Sequence of chain 7.A:
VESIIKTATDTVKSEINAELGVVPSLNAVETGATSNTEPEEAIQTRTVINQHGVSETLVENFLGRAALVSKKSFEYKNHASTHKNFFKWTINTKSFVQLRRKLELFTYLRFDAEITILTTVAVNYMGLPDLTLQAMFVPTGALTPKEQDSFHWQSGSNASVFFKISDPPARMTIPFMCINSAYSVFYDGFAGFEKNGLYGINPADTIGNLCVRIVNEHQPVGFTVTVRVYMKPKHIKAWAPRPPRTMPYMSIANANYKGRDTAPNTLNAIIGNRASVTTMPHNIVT

This small molecule binds to this protein.
Small molecule (SMILES): CC(=O)N[C@@H]1[C@@H](O)[C@H](O[C@@H]2O[C@H](CO[C@]3(C(=O)O)C[C@H](O)[C@@H](NC(C)=O)[C@H]([C@H](O)[C@H](O)CO)O3)[C@H](O)[C@H](O)[C@H]2O)[C@@H](CO)O[C@H]1O

Sequence of chain 7.C:
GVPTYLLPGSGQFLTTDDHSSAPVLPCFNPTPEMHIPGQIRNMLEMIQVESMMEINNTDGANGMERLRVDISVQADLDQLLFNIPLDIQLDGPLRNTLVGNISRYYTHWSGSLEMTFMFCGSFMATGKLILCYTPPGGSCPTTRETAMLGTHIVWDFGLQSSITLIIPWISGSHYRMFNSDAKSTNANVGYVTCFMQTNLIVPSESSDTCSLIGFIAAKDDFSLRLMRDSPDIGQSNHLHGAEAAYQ

Binding-site contacts:
Ligand atom C4 contacts residue ARG104 of chain 7.C at 4.0 Å.
Ligand atom O4 contacts residue ASN275 of chain 7.A at 3.0 Å (h-bond).
Ligand atom O3 contacts residue ASP91 of chain 7.C at 4.0 Å.
Ligand atom C4 contacts residue PRO274 of chain 7.A at 4.0 Å (hydrophobic).
Ligand atom C4 contacts residue ASP91 of chain 7.C at 3.3 Å.
Ligand atom O1B contacts residue ARG104 of chain 7.C at 2.8 Å (salt-bridge).
Ligand atom O7 contacts residue SER180 of chain 7.C at 3.7 Å.
Ligand atom N5 contacts residue PRO231 of chain 7.C at 2.9 Å (h-bond).
Ligand atom O4 contacts residue ASP91 of chain 7.C at 2.8 Å (salt-bridge).
Ligand atom C3 contacts residue PRO274 of chain 7.A at 4.1 Å (hydrophobic).
Ligand atom C5 contacts residue PRO274 of chain 7.A at 3.9 Å (hydrophobic).
Ligand atom O7 contacts residue PRO274 of chain 7.A at 3.4 Å.
Ligand atom O6 contacts residue ASP91 of chain 7.C at 3.3 Å.
Ligand atom C4 contacts residue ASP232 of chain 7.C at 3.5 Å.
Ligand atom C1 contacts residue ARG104 of chain 7.C at 3.7 Å.
Ligand atom C10 contacts residue ASN275 of chain 7.A at 3.2 Å.
Ligand atom O4 contacts residue ARG95 of chain 7.C at 3.6 Å.
Ligand atom O3 contacts residue GLY282 of chain 7.A at 3.4 Å.
Ligand atom N5 contacts residue ASN275 of chain 7.A at 3.5 Å (h-bond).
Ligand atom C3 contacts residue ASP232 of chain 7.C at 4.1 Å.
Ligand atom C4 contacts residue ASN275 of chain 7.A at 3.8 Å.
Ligand atom O4 contacts residue PRO231 of chain 7.C at 3.8 Å.
Ligand atom C3 contacts residue ARG104 of chain 7.C at 3.9 Å.
Ligand atom C5 contacts residue PRO231 of chain 7.C at 3.6 Å (hydrophobic).
Ligand atom C10 contacts residue PRO231 of chain 7.C at 3.9 Å (hydrophobic).
Ligand atom O6 contacts residue PRO274 of chain 7.A at 3.7 Å.
Ligand atom C3 contacts residue ARG95 of chain 7.C at 3.9 Å.
Ligand atom O4 contacts residue ASP232 of chain 7.C at 2.8 Å (salt-bridge).
Ligand atom C4 contacts residue PRO231 of chain 7.C at 3.4 Å (hydrophobic).
Ligand atom O10 contacts residue ARG270 of chain 7.A at 4.0 Å.
Ligand atom C11 contacts residue PRO231 of chain 7.C at 4.0 Å (hydrophobic).
Ligand atom C6 contacts residue PRO231 of chain 7.C at 4.0 Å (hydrophobic).
Ligand atom C6 contacts residue ASP91 of chain 7.C at 3.9 Å.
Ligand atom C11 contacts residue ASP232 of chain 7.C at 3.8 Å.
Ligand atom C11 contacts residue ILE233 of chain 7.C at 3.8 Å (hydrophobic).
Ligand atom C11 contacts residue GLY234 of chain 7.C at 3.9 Å.
Ligand atom O3 contacts residue PRO274 of chain 7.A at 3.9 Å.
Ligand atom O10 contacts residue ASN275 of chain 7.A at 2.9 Å (h-bond).
Ligand atom C3 contacts residue PRO274 of chain 7.A at 3.8 Å (hydrophobic).
Ligand atom C5 contacts residue ASN275 of chain 7.A at 3.5 Å.